The small molecule below binds the protein below.
Small molecule (SMILES): CC(C)C[C@H](NC(=O)CN)C(=O)N[C@H](C(=O)N[C@H](C(=O)NCC(=O)N[C@@H](CO)C(=O)N[C@@H](CC(C)C)C(=O)N[C@@H](CCCN=C(N)N)C(=O)NCC=O)C(C)C)[C@@H](C)O

Binding-site contacts:
Ligand atom O contacts residue ILE54 of chain 47.C at 3.4 Å.
Ligand atom CB contacts residue ASP258 of chain 47.C at 3.7 Å.
Ligand atom C contacts residue ASP258 of chain 47.C at 3.7 Å.
Ligand atom O contacts residue ARG43 of chain 47.C at 2.9 Å (salt-bridge).
Ligand atom CG2 contacts residue ALA42 of chain 47.C at 3.7 Å (hydrophobic).
Ligand atom O contacts residue ARG50 of chain 47.C at 3.7 Å.
Ligand atom CB contacts residue ILE39 of chain 47.C at 3.7 Å (hydrophobic).
Ligand atom OG1 contacts residue MET259 of chain 47.C at 2.6 Å (h-bond).
Ligand atom CB contacts residue ARG49 of chain 47.C at 3.7 Å.
Ligand atom C contacts residue ILE39 of chain 47.C at 3.6 Å (hydrophobic).
Ligand atom CA contacts residue ILE54 of chain 47.C at 3.7 Å (hydrophobic).
Ligand atom NH2 contacts residue ASP228 of chain 47.C at 2.5 Å (salt-bridge).
Ligand atom NH1 contacts residue ILE51 of chain 47.C at 3.5 Å (h-bond).
Ligand atom N contacts residue ARG49 of chain 47.C at 3.5 Å (salt-bridge).
Ligand atom N contacts residue ARG49 of chain 47.C at 3.5 Å (salt-bridge).
Ligand atom NH1 contacts residue ARG50 of chain 47.C at 3.7 Å.
Ligand atom CD2 contacts residue ARG43 of chain 47.C at 3.7 Å.
Ligand atom C contacts residue ARG49 of chain 47.C at 3.5 Å.
Ligand atom CA contacts residue ASP258 of chain 47.C at 3.3 Å.
Ligand atom N contacts residue ASP258 of chain 47.C at 3.7 Å.
Ligand atom C contacts residue ILE54 of chain 47.C at 3.7 Å (hydrophobic).
Ligand atom CB contacts residue MET259 of chain 47.C at 3.5 Å (hydrophobic).
Ligand atom CD contacts residue ASP53 of chain 47.C at 3.3 Å.
Ligand atom N contacts residue ASP258 of chain 47.C at 3.3 Å (salt-bridge).
Ligand atom OG1 contacts residue ASP258 of chain 47.C at 3.5 Å.
Ligand atom CA contacts residue ARG49 of chain 47.C at 3.7 Å.
Ligand atom NH2 contacts residue THR246 of chain 47.C at 2.8 Å (h-bond).
Ligand atom CB contacts residue ARG49 of chain 47.C at 3.6 Å.
Ligand atom CD1 contacts residue PRO57 of chain 47.C at 3.6 Å (hydrophobic).
Ligand atom NH1 contacts residue ASP228 of chain 47.C at 3.2 Å (salt-bridge).
Ligand atom N contacts residue ASP258 of chain 47.C at 3.2 Å (salt-bridge).
Ligand atom O contacts residue ARG43 of chain 47.C at 3.3 Å (salt-bridge).
Ligand atom CG2 contacts residue MET259 of chain 47.C at 3.7 Å (hydrophobic).
Ligand atom NH1 contacts residue THR246 of chain 47.C at 3.5 Å.
Ligand atom N contacts residue ASP258 of chain 47.C at 2.9 Å (salt-bridge).
Ligand atom O contacts residue ILE39 of chain 47.C at 3.5 Å.
Ligand atom O contacts residue ARG49 of chain 47.C at 3.0 Å (salt-bridge).
Ligand atom NE contacts residue ASP53 of chain 47.C at 3.6 Å (salt-bridge).
Ligand atom N contacts residue ARG49 of chain 47.C at 3.7 Å.
Ligand atom CZ contacts residue ASP228 of chain 47.C at 3.2 Å.

Sequence of chain 47.C:
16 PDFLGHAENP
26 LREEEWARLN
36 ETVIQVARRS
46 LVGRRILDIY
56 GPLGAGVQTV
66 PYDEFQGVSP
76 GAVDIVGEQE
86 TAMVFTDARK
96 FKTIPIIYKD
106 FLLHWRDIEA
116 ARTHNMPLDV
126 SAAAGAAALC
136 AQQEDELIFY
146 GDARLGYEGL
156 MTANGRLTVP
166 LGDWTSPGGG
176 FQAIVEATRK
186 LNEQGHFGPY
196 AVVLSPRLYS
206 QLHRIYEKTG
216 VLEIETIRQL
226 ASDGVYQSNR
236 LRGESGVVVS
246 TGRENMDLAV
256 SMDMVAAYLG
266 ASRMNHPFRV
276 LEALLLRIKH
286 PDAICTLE